Sequence of chain 1.H:
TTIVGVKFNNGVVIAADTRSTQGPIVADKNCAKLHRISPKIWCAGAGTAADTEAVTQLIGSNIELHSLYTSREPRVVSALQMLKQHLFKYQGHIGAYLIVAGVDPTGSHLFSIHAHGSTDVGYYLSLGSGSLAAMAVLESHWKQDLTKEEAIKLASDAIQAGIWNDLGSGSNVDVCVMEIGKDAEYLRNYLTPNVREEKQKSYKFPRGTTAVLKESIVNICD

A protein and the small-molecule ligand that binds it are described below.
Small molecule (SMILES): CC(C)C[C@H](NC(=O)[C@H](CCc1ccccc1)NC(=O)CN1CCOCC1)C(=O)N[C@@H](Cc1ccccc1)C(=O)N[C@@H](CC(C)C)[C@@H](O)[C@H](C)CO

Binding-site contacts:
Ligand atom C38 contacts residue GLY47 of chain 1.N at 3.5 Å.
Ligand atom C45 contacts residue ARG45 of chain 1.N at 3.5 Å.
Ligand atom C26 contacts residue HIS114 of chain 1.H at 3.4 Å.
Ligand atom C59 contacts residue THR1 of chain 1.N at 2.5 Å.
Ligand atom C39 contacts residue GLY47 of chain 1.N at 3.5 Å.
Ligand atom O48 contacts residue GLY47 of chain 1.N at 2.8 Å (h-bond).
Ligand atom C58 contacts residue SER168 of chain 1.N at 3.5 Å.
Ligand atom C31 contacts residue GLY47 of chain 1.N at 3.4 Å.
Ligand atom C28 contacts residue THR21 of chain 1.N at 3.9 Å.
Ligand atom O48 contacts residue THR1 of chain 1.N at 2.3 Å (h-bond).
Ligand atom C18 contacts residue SER48 of chain 1.N at 3.5 Å.
Ligand atom O40 contacts residue THR21 of chain 1.N at 3.3 Å (h-bond).
Ligand atom O40 contacts residue THR20 of chain 1.N at 3.5 Å.
Ligand atom O29 contacts residue SER48 of chain 1.N at 3.8 Å.
Ligand atom C42 contacts residue GLY47 of chain 1.N at 3.6 Å.
Ligand atom C47 contacts residue THR1 of chain 1.N at 1.4 Å.
Ligand atom O21 contacts residue THR21 of chain 1.N at 3.9 Å.
Ligand atom O29 contacts residue ALA49 of chain 1.N at 3.1 Å (h-bond).
Ligand atom C58 contacts residue THR1 of chain 1.N at 2.5 Å.
Ligand atom C26 contacts residue SER118 of chain 1.H at 3.6 Å.
Ligand atom C38 contacts residue SER48 of chain 1.N at 3.9 Å.
Ligand atom C46 contacts residue THR20 of chain 1.N at 3.5 Å.
Ligand atom C43 contacts residue THR1 of chain 1.N at 2.8 Å.
Ligand atom O21 contacts residue THR22 of chain 1.N at 3.5 Å.
Ligand atom O60 contacts residue SER129 of chain 1.N at 3.6 Å.
Ligand atom C27 contacts residue THR22 of chain 1.N at 3.1 Å.
Ligand atom O60 contacts residue THR1 of chain 1.N at 3.0 Å (h-bond).
Ligand atom N41 contacts residue THR1 of chain 1.N at 3.7 Å.
Ligand atom C19 contacts residue SER48 of chain 1.N at 3.7 Å.
Ligand atom C23 contacts residue THR21 of chain 1.N at 3.6 Å.
Ligand atom C42 contacts residue THR1 of chain 1.N at 2.3 Å.
Ligand atom C43 contacts residue GLY47 of chain 1.N at 3.2 Å.
Ligand atom N41 contacts residue GLY47 of chain 1.N at 2.8 Å (h-bond).
Ligand atom N30 contacts residue THR21 of chain 1.N at 3.1 Å (h-bond).
Ligand atom O9 contacts residue THR22 of chain 1.N at 3.9 Å.
Ligand atom O48 contacts residue SER46 of chain 1.N at 3.6 Å.
Ligand atom C13 contacts residue HIS116 of chain 1.H at 3.6 Å.
Ligand atom C44 contacts residue THR1 of chain 1.N at 3.6 Å.
Ligand atom C51 contacts residue THR1 of chain 1.N at 1.5 Å.
Ligand atom C59 contacts residue SER129 of chain 1.N at 3.6 Å.

Sequence of chain 1.N:
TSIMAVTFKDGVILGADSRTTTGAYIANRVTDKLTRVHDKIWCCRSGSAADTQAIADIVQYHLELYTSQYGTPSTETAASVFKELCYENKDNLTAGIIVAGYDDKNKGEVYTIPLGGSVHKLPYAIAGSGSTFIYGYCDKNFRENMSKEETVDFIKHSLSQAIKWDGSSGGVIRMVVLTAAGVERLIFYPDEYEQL